Binding-site contacts:
Ligand atom C2 contacts residue SER461 of chain 1.D at 4.0 Å.
Ligand atom C5 contacts residue TYR499 of chain 1.C at 3.6 Å (hydrophobic).
Ligand atom O1 contacts residue ILE468 of chain 1.D at 3.9 Å.
Ligand atom N1 contacts residue TYR436 of chain 1.D at 3.7 Å.
Ligand atom C16 contacts residue CYS429 of chain 1.D at 3.4 Å (hydrophobic).
Ligand atom C7 contacts residue TYR436 of chain 1.D at 3.3 Å (hydrophobic).
Ligand atom C22 contacts residue PHE513 of chain 1.D at 3.6 Å (hydrophobic).
Ligand atom O3 contacts residue ALA433 of chain 1.D at 3.4 Å.
Ligand atom C22 contacts residue CYS429 of chain 1.D at 3.8 Å (hydrophobic).
Ligand atom O3 contacts residue TYR436 of chain 1.D at 3.1 Å.
Ligand atom C4 contacts residue SER461 of chain 1.D at 3.8 Å.
Ligand atom C12 contacts residue PHE513 of chain 1.D at 4.0 Å (hydrophobic).
Ligand atom C8 contacts residue TYR436 of chain 1.D at 4.1 Å (hydrophobic).
Ligand atom C15 contacts residue CYS429 of chain 1.D at 3.8 Å (hydrophobic).
Ligand atom C8 contacts residue PHE465 of chain 1.D at 4.2 Å (hydrophobic).
Ligand atom C19 contacts residue CYS429 of chain 1.D at 4.1 Å (hydrophobic).
Ligand atom O2 contacts residue ILE468 of chain 1.D at 4.2 Å.
Ligand atom C20 contacts residue TYR507 of chain 1.C at 3.8 Å (hydrophobic).
Ligand atom C17 contacts residue CYS429 of chain 1.D at 3.4 Å (hydrophobic).
Ligand atom C16 contacts residue ALA433 of chain 1.D at 4.0 Å (hydrophobic).
Ligand atom C13 contacts residue SER503 of chain 1.C at 4.2 Å.
Ligand atom C14 contacts residue CYS429 of chain 1.D at 4.1 Å (hydrophobic).
Ligand atom C18 contacts residue CYS429 of chain 1.D at 3.8 Å (hydrophobic).
Ligand atom C9 contacts residue VAL432 of chain 1.D at 4.3 Å (hydrophobic).
Ligand atom C2 contacts residue TYR436 of chain 1.D at 4.2 Å (hydrophobic).
Ligand atom C10 contacts residue VAL432 of chain 1.D at 3.8 Å (hydrophobic).
Ligand atom C4 contacts residue TYR499 of chain 1.C at 3.5 Å (hydrophobic).
Ligand atom C1 contacts residue TYR436 of chain 1.D at 3.7 Å (hydrophobic).
Ligand atom O2 contacts residue PHE465 of chain 1.D at 3.0 Å.
Ligand atom O1 contacts residue VAL432 of chain 1.D at 3.2 Å.
Ligand atom C20 contacts residue PHE465 of chain 1.D at 3.4 Å (hydrophobic).
Ligand atom C20 contacts residue SER503 of chain 1.C at 3.8 Å.
Ligand atom C17 contacts residue ALA433 of chain 1.D at 4.2 Å (hydrophobic).
Ligand atom C21 contacts residue PHE513 of chain 1.D at 4.2 Å (hydrophobic).
Ligand atom C6 contacts residue TYR436 of chain 1.D at 4.1 Å (hydrophobic).
Ligand atom C11 contacts residue PHE513 of chain 1.D at 4.2 Å (hydrophobic).
Ligand atom C3 contacts residue SER461 of chain 1.D at 3.7 Å.
Ligand atom C12 contacts residue TYR507 of chain 1.C at 4.2 Å (hydrophobic).
Ligand atom C5 contacts residue SER461 of chain 1.D at 4.2 Å.
Ligand atom C9 contacts residue TYR436 of chain 1.D at 3.5 Å (hydrophobic).

Sequence of chain 1.D:
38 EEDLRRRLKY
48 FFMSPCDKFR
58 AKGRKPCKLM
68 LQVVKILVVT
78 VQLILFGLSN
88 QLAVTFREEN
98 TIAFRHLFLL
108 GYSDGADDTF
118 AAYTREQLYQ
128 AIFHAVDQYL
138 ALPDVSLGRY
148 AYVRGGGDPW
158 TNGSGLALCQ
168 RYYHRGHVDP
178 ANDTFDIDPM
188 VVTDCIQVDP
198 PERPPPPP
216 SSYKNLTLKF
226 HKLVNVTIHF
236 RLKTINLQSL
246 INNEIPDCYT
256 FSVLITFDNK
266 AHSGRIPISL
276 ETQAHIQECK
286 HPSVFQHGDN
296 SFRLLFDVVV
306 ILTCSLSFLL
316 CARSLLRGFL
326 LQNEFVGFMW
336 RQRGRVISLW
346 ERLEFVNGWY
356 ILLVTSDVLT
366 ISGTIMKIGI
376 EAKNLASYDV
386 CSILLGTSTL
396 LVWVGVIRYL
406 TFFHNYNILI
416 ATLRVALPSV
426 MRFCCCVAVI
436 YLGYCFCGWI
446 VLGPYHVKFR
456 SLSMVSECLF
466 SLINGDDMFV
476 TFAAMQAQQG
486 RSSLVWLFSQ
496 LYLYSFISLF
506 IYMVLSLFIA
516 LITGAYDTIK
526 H

A protein and the small-molecule ligand that binds it are described below.
Small molecule (SMILES): C[C@H]1CC(C)(C)N(C(=O)CN2C(=O)c3ccccc3C2=O)c2ccccc21

Sequence of chain 1.C:
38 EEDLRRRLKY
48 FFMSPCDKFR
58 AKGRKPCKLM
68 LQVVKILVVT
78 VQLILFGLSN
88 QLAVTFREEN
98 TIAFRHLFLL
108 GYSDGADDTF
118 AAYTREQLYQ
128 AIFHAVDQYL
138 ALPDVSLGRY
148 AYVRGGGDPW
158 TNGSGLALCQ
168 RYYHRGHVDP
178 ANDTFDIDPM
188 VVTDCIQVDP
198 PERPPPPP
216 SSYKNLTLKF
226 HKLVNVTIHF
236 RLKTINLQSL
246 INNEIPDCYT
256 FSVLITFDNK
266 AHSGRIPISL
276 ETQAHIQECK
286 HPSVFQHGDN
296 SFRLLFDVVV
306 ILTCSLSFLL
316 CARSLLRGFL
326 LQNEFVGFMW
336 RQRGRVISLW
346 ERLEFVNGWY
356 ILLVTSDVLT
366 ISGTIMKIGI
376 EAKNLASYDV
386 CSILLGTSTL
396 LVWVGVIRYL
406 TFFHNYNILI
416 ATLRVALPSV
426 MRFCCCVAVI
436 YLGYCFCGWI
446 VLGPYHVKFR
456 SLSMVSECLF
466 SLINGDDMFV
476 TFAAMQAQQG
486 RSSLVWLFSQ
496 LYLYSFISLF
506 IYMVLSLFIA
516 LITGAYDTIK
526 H